Binding-site contacts:
Ligand atom O4 contacts residue SER320 of chain 1.B at 4.2 Å.
Ligand atom O5 contacts residue ASN69 of chain 1.FA at 2.4 Å (h-bond).
Ligand atom O7 contacts residue GLU316 of chain 1.B at 3.5 Å (salt-bridge).
Ligand atom C3 contacts residue ASN69 of chain 1.FA at 3.8 Å.
Ligand atom C1 contacts residue ASN69 of chain 1.FA at 1.4 Å.
Ligand atom C2 contacts residue GLU316 of chain 1.B at 4.0 Å.
Ligand atom N2 contacts residue ASN69 of chain 1.FA at 2.9 Å (h-bond).
Ligand atom C7 contacts residue ASN69 of chain 1.FA at 4.0 Å.
Ligand atom C2 contacts residue ASN69 of chain 1.FA at 2.5 Å.
Ligand atom C4 contacts residue GLU316 of chain 1.B at 3.6 Å.
Ligand atom C5 contacts residue ASN69 of chain 1.FA at 3.7 Å.
Ligand atom O3 contacts residue GLU316 of chain 1.B at 2.6 Å (salt-bridge).
Ligand atom C3 contacts residue GLU316 of chain 1.B at 3.5 Å.
Ligand atom C4 contacts residue ASN69 of chain 1.FA at 4.2 Å.
Ligand atom C7 contacts residue GLU316 of chain 1.B at 4.5 Å.
Ligand atom O4 contacts residue GLU316 of chain 1.B at 4.0 Å.

This protein binds this small molecule.
Small molecule (SMILES): CC(=O)N[C@@H]1[C@@H](O)[C@H](O)[C@@H](CO)O[C@H]1O

Sequence of chain 1.FA:
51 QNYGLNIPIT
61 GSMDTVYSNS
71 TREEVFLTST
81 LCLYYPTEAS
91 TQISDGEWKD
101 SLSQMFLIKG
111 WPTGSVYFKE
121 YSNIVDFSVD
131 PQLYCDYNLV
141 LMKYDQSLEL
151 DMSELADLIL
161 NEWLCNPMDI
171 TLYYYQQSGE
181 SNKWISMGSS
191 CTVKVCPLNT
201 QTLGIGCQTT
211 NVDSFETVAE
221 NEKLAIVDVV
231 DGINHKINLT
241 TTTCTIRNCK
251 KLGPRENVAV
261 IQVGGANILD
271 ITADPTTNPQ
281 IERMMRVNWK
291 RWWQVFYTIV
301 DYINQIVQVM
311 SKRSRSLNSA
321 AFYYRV

Sequence of chain 1.B:
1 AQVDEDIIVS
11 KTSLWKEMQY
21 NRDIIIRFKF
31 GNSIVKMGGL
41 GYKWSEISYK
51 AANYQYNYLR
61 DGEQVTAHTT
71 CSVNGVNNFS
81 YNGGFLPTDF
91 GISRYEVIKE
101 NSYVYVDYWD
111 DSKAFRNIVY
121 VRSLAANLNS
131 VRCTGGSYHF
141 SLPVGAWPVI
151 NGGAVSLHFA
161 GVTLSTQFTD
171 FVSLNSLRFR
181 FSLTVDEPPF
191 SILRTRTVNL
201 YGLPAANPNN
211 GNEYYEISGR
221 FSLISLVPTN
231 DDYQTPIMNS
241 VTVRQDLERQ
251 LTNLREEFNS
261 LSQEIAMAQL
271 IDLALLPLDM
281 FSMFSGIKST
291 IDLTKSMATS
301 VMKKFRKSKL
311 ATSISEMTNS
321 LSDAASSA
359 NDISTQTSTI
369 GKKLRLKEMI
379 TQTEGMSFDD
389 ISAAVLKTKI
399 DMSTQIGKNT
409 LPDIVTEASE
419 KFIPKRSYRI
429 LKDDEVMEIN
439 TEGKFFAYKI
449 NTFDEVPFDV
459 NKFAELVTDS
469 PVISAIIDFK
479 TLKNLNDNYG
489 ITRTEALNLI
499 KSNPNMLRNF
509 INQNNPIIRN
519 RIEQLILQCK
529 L